Binding-site contacts:
Ligand atom C7 contacts residue ASN191 of chain 1.B at 3.4 Å.
Ligand atom C1 contacts residue ASN191 of chain 1.B at 3.3 Å.
Ligand atom C2 contacts residue ASN191 of chain 1.B at 3.4 Å.
Ligand atom C6 contacts residue THR193 of chain 1.B at 3.7 Å.
Ligand atom O6 contacts residue THR193 of chain 1.B at 3.4 Å.
Ligand atom O5 contacts residue ILE192 of chain 1.B at 4.3 Å.
Ligand atom N2 contacts residue ASN191 of chain 1.B at 3.9 Å.
Ligand atom O7 contacts residue PHE223 of chain 1.B at 4.1 Å.
Ligand atom O5 contacts residue THR193 of chain 1.B at 4.3 Å.
Ligand atom O7 contacts residue ILE187 of chain 1.B at 4.3 Å.
Ligand atom O7 contacts residue ASN191 of chain 1.B at 2.4 Å (h-bond).
Ligand atom C8 contacts residue PHE223 of chain 1.B at 4.4 Å (hydrophobic).
Ligand atom C5 contacts residue PHE223 of chain 1.B at 4.0 Å (hydrophobic).
Ligand atom C1 contacts residue PHE223 of chain 1.B at 3.6 Å (hydrophobic).
Ligand atom C7 contacts residue ILE187 of chain 1.B at 4.5 Å (hydrophobic).
Ligand atom O5 contacts residue PHE223 of chain 1.B at 3.6 Å.
Ligand atom O5 contacts residue ASN191 of chain 1.B at 3.6 Å (h-bond).
Ligand atom O6 contacts residue ILE192 of chain 1.B at 3.3 Å (h-bond).
Ligand atom O6 contacts residue PHE223 of chain 1.B at 3.8 Å.

Sequence of chain 1.B:
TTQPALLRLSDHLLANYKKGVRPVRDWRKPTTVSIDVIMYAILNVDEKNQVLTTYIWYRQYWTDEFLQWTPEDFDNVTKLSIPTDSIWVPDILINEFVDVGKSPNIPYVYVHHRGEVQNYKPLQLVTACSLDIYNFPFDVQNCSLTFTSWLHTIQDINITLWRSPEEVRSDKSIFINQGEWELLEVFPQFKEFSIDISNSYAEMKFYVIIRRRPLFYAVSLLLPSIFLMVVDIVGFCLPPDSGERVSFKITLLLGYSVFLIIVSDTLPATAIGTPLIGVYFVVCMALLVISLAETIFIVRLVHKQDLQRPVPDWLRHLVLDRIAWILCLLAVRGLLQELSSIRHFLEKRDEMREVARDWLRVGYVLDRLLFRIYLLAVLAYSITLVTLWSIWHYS

A protein and the small-molecule ligand that binds it are described below.
Small molecule (SMILES): CC(=O)N[C@H]1[C@H](O[C@H]2[C@H](O)[C@@H](NC(C)=O)CO[C@@H]2CO)O[C@H](CO)[C@@H](O[C@@H]2O[C@H](CO)[C@@H](O)[C@H](O)[C@@H]2O)[C@@H]1O